Binding-site contacts:
Ligand atom O10 contacts residue GLN85 of chain 1.B at 3.2 Å (h-bond).
Ligand atom C45 contacts residue THR245 of chain 1.B at 3.3 Å.
Ligand atom O14 contacts residue ILE240 of chain 1.B at 3.8 Å.
Ligand atom O12 contacts residue ALA241 of chain 1.B at 3.9 Å.
Ligand atom C8 contacts residue MET175 of chain 1.B at 3.9 Å (hydrophobic).
Ligand atom C17 contacts residue LEU176 of chain 1.B at 3.4 Å (hydrophobic).
Ligand atom O13 contacts residue MET91 of chain 1.B at 3.5 Å.
Ligand atom C2 contacts residue VAL186 of chain 1.B at 3.7 Å (hydrophobic).
Ligand atom O11 contacts residue HEM1 of chain 1.D at 3.5 Å.
Ligand atom O12 contacts residue THR245 of chain 1.B at 3.9 Å.
Ligand atom C30 contacts residue TRP293 of chain 1.B at 3.2 Å (hydrophobic).
Ligand atom C45 contacts residue HEM1 of chain 1.D at 3.2 Å.
Ligand atom C24 contacts residue GLN85 of chain 1.B at 3.6 Å.
Ligand atom C3 contacts residue MET175 of chain 1.B at 4.0 Å (hydrophobic).
Ligand atom C25 contacts residue ALA83 of chain 1.B at 3.5 Å (hydrophobic).
Ligand atom O1 contacts residue MET187 of chain 1.B at 3.6 Å.
Ligand atom C23 contacts residue GLN85 of chain 1.B at 3.8 Å.
Ligand atom C40 contacts residue ILE287 of chain 1.B at 4.0 Å (hydrophobic).
Ligand atom C25 contacts residue GLN85 of chain 1.B at 3.6 Å.
Ligand atom C2 contacts residue GLY190 of chain 1.B at 3.9 Å.
Ligand atom C8 contacts residue ILE240 of chain 1.B at 3.8 Å (hydrophobic).
Ligand atom O13 contacts residue ALA241 of chain 1.B at 3.9 Å.
Ligand atom C7 contacts residue ILE240 of chain 1.B at 3.7 Å (hydrophobic).
Ligand atom O2 contacts residue MET175 of chain 1.B at 4.2 Å.
Ligand atom C45 contacts residue ALA241 of chain 1.B at 2.5 Å (hydrophobic).
Ligand atom C27 contacts residue ALA83 of chain 1.B at 3.5 Å (hydrophobic).
Ligand atom O9 contacts residue GLN85 of chain 1.B at 4.2 Å.
Ligand atom C1 contacts residue MET187 of chain 1.B at 3.6 Å (hydrophobic).
Ligand atom C32 contacts residue GLN85 of chain 1.B at 4.0 Å.
Ligand atom C42 contacts residue ILE287 of chain 1.B at 3.3 Å (hydrophobic).
Ligand atom C18 contacts residue LEU176 of chain 1.B at 3.8 Å (hydrophobic).
Ligand atom C18 contacts residue SER177 of chain 1.B at 4.0 Å.
Ligand atom C42 contacts residue VAL394 of chain 1.B at 4.1 Å (hydrophobic).
Ligand atom C30 contacts residue GLN85 of chain 1.B at 3.4 Å.
Ligand atom C24 contacts residue LEU81 of chain 1.B at 4.0 Å (hydrophobic).
Ligand atom C42 contacts residue THR245 of chain 1.B at 4.0 Å.
Ligand atom C9 contacts residue GLN87 of chain 1.B at 3.6 Å.
Ligand atom O12 contacts residue HEM1 of chain 1.D at 3.4 Å.
Ligand atom C26 contacts residue ALA83 of chain 1.B at 4.1 Å (hydrophobic).
Ligand atom C17 contacts residue SER177 of chain 1.B at 4.1 Å.

The small molecule below binds the protein below.
Small molecule (SMILES): CO[C@H]1C[C@H](C[C@H](C)[C@@H]2CC(=O)[C@H](C)/C=C(\C)[C@@H](O)[C@H](OC)C(=O)[C@H](C)C[C@H](C)/C=C\C=C/C=C(/C)[C@H](OC)C[C@H]3CC[C@H](C)[C@](O)(O3)C(=O)C(=O)N3CCCC[C@@H]3C(=O)O2)CC[C@H]1OCCO

Sequence of chain 1.B:
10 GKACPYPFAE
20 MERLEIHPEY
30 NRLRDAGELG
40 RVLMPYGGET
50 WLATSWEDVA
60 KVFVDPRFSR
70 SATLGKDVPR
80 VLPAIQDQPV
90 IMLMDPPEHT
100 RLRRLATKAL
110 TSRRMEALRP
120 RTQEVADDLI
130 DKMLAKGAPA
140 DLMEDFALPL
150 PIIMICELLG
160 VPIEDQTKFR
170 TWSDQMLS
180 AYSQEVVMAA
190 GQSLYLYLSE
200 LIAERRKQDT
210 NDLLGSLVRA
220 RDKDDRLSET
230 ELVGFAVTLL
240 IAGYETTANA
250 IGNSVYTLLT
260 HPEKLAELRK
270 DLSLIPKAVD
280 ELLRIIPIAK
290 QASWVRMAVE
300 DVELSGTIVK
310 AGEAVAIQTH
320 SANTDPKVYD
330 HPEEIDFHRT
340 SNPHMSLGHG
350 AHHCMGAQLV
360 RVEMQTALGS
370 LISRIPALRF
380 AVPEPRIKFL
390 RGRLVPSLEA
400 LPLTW